Sequence of chain 3.A:
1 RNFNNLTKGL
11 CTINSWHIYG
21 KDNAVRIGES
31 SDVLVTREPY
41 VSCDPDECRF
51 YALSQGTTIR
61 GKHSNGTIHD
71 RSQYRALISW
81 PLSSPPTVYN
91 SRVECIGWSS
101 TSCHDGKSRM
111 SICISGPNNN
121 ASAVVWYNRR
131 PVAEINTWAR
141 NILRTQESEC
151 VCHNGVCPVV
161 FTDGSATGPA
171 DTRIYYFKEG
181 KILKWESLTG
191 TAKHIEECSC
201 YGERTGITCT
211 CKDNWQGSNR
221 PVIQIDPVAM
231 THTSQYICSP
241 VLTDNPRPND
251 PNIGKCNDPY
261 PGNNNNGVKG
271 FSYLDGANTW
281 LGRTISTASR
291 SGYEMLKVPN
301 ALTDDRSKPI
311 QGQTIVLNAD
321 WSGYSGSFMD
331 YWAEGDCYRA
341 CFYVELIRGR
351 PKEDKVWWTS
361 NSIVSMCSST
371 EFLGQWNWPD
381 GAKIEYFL

Sequence of chain 1.A:
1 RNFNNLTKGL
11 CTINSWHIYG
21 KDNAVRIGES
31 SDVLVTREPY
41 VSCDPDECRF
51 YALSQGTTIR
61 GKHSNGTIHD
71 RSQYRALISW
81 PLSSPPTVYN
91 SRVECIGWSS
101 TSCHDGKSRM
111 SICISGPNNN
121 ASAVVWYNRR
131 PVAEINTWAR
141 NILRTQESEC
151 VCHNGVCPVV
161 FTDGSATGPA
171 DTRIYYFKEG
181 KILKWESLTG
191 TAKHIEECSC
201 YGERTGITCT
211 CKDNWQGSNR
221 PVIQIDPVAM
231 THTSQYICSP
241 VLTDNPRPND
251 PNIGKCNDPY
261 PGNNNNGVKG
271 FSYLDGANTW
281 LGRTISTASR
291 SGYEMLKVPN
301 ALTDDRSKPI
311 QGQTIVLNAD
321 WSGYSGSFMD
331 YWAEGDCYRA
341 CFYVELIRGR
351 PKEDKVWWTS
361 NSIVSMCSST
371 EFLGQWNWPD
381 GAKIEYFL

Binding-site contacts:
Ligand atom O4 contacts residue ARG283 of chain 3.A at 3.5 Å (salt-bridge).
Ligand atom C6 contacts residue GLN311 of chain 3.A at 3.6 Å.
Ligand atom O5 contacts residue GLY374 of chain 3.A at 3.4 Å.
Ligand atom O5 contacts residue GLY312 of chain 3.A at 3.6 Å.
Ligand atom O2 contacts residue GLY312 of chain 3.A at 3.2 Å.
Ligand atom O5 contacts residue ASN120 of chain 1.A at 2.4 Å (h-bond).
Ligand atom C6 contacts residue ILE285 of chain 3.A at 3.4 Å (hydrophobic).
Ligand atom O5 contacts residue ARG283 of chain 3.A at 3.2 Å (salt-bridge).
Ligand atom O2 contacts residue ASN249 of chain 3.A at 3.3 Å (h-bond).
Ligand atom O3 contacts residue ASP250 of chain 3.A at 3.1 Å (salt-bridge).
Ligand atom C5 contacts residue ARG283 of chain 3.A at 3.6 Å.
Ligand atom C2 contacts residue ASN120 of chain 1.A at 2.4 Å.
Ligand atom C4 contacts residue GLU294 of chain 3.A at 3.6 Å.
Ligand atom C6 contacts residue ASP250 of chain 3.A at 3.6 Å.
Ligand atom C6 contacts residue PRO309 of chain 3.A at 3.6 Å (hydrophobic).
Ligand atom C1 contacts residue ASN120 of chain 1.A at 1.4 Å.
Ligand atom O5 contacts residue GLN375 of chain 3.A at 3.3 Å (h-bond).
Ligand atom C5 contacts residue ILE310 of chain 3.A at 3.6 Å (hydrophobic).
Ligand atom C3 contacts residue GLY312 of chain 3.A at 3.2 Å.
Ligand atom C3 contacts residue GLU294 of chain 3.A at 3.4 Å.
Ligand atom O6 contacts residue ASP250 of chain 3.A at 2.7 Å (salt-bridge).
Ligand atom N2 contacts residue ASN120 of chain 1.A at 2.9 Å (h-bond).
Ligand atom O3 contacts residue GLN311 of chain 3.A at 3.3 Å.
Ligand atom O4 contacts residue THR287 of chain 3.A at 3.5 Å.
Ligand atom C5 contacts residue ASN120 of chain 1.A at 3.7 Å.
Ligand atom O3 contacts residue GLY312 of chain 3.A at 3.0 Å (h-bond).
Ligand atom C7 contacts residue ASN120 of chain 1.A at 3.5 Å.
Ligand atom O4 contacts residue GLU294 of chain 3.A at 2.7 Å (salt-bridge).
Ligand atom C6 contacts residue LEU373 of chain 3.A at 3.3 Å (hydrophobic).
Ligand atom O3 contacts residue ARG283 of chain 3.A at 3.0 Å (salt-bridge).
Ligand atom C6 contacts residue ILE310 of chain 3.A at 3.5 Å (hydrophobic).
Ligand atom O3 contacts residue ASN249 of chain 3.A at 2.8 Å (h-bond).
Ligand atom O7 contacts residue ASN120 of chain 1.A at 3.7 Å.
Ligand atom O5 contacts residue ASP250 of chain 3.A at 3.6 Å (salt-bridge).
Ligand atom O6 contacts residue ILE285 of chain 3.A at 2.6 Å (h-bond).
Ligand atom O3 contacts residue GLU294 of chain 3.A at 2.6 Å (salt-bridge).
Ligand atom O6 contacts residue ILE310 of chain 3.A at 3.3 Å (h-bond).
Ligand atom O6 contacts residue GLN375 of chain 3.A at 3.2 Å.
Ligand atom O2 contacts residue LEU296 of chain 3.A at 3.5 Å.
Ligand atom O4 contacts residue ARG247 of chain 3.A at 3.1 Å (salt-bridge).

The small molecule below binds the protein below.
Small molecule (SMILES): CC(=O)N[C@H]1[C@H](O[C@H]2[C@H](O)[C@@H](NC(C)=O)CO[C@@H]2CO)O[C@H](CO)[C@@H](O[C@@H]2O[C@H](CO[C@H]3O[C@H](CO[C@H]4O[C@H](CO)[C@@H](O)[C@H](O)[C@@H]4O)[C@@H](O)[C@H](O[C@H]4O[C@H](CO)[C@@H](O)[C@H](O)[C@@H]4O)[C@@H]3O)[C@@H](O)[C@H](O[C@H]3O[C@H](CO)[C@@H](O)[C@H](O)[C@@H]3O[C@H]3O[C@H](CO)[C@@H](O)[C@H](O)[C@@H]3O[C@H]3O[C@H](CO)[C@@H](O)[C@H](O)[C@@H]3O)[C@@H]2O)[C@@H]1O